Binding-site contacts:
Ligand atom C16 contacts residue ILE162 of chain 1.A at 3.5 Å (hydrophobic).
Ligand atom C15 contacts residue LEU98 of chain 1.A at 3.8 Å (hydrophobic).
Ligand atom C16 contacts residue SER31 of chain 1.A at 3.5 Å.
Ligand atom C7 contacts residue LEU149 of chain 1.A at 3.8 Å (hydrophobic).
Ligand atom C2 contacts residue MET96 of chain 1.A at 3.6 Å (hydrophobic).
Ligand atom C2 contacts residue LYS52 of chain 1.A at 3.6 Å.
Ligand atom C15 contacts residue LEU99 of chain 1.A at 3.4 Å (hydrophobic).
Ligand atom C8 contacts residue ALA50 of chain 1.A at 3.8 Å (hydrophobic).
Ligand atom C9 contacts residue LEU99 of chain 1.A at 3.5 Å (hydrophobic).
Ligand atom C5 contacts residue ILE37 of chain 1.A at 3.6 Å (hydrophobic).
Ligand atom C14 contacts residue ILE162 of chain 1.A at 3.7 Å (hydrophobic).
Ligand atom F1 contacts residue MET96 of chain 1.A at 3.5 Å.
Ligand atom C12 contacts residue ILE37 of chain 1.A at 3.6 Å (hydrophobic).
Ligand atom C3 contacts residue ALA50 of chain 1.A at 3.6 Å (hydrophobic).
Ligand atom C13 contacts residue ILE37 of chain 1.A at 3.8 Å (hydrophobic).
Ligand atom C1 contacts residue MET96 of chain 1.A at 3.3 Å (hydrophobic).
Ligand atom N2 contacts residue ILE162 of chain 1.A at 3.4 Å.
Ligand atom N3 contacts residue ILE162 of chain 1.A at 3.7 Å.
Ligand atom C3 contacts residue MET96 of chain 1.A at 3.6 Å (hydrophobic).
Ligand atom C9 contacts residue GLU97 of chain 1.A at 3.7 Å.
Ligand atom N3 contacts residue ILE37 of chain 1.A at 3.3 Å.
Ligand atom N4 contacts residue LEU99 of chain 1.A at 2.9 Å (h-bond).
Ligand atom C4 contacts residue ILE37 of chain 1.A at 3.6 Å (hydrophobic).
Ligand atom C8 contacts residue MET96 of chain 1.A at 3.6 Å (hydrophobic).
Ligand atom C10 contacts residue LEU99 of chain 1.A at 3.9 Å (hydrophobic).
Ligand atom F1 contacts residue LYS52 of chain 1.A at 3.6 Å.
Ligand atom C6 contacts residue MET96 of chain 1.A at 3.6 Å (hydrophobic).
Ligand atom C1 contacts residue MET94 of chain 1.A at 3.7 Å (hydrophobic).
Ligand atom F1 contacts residue MET94 of chain 1.A at 3.3 Å.
Ligand atom C1 contacts residue LYS52 of chain 1.A at 3.9 Å.
Ligand atom N2 contacts residue ILE37 of chain 1.A at 3.6 Å.
Ligand atom N1 contacts residue LEU99 of chain 1.A at 3.1 Å (h-bond).
Ligand atom N4 contacts residue GLY100 of chain 1.A at 3.1 Å (h-bond).
Ligand atom C11 contacts residue LEU149 of chain 1.A at 3.9 Å (hydrophobic).
Ligand atom N1 contacts residue LEU98 of chain 1.A at 3.9 Å.
Ligand atom N1 contacts residue ALA50 of chain 1.A at 3.5 Å.
Ligand atom C9 contacts residue ALA50 of chain 1.A at 3.4 Å (hydrophobic).
Ligand atom C17 contacts residue LEU149 of chain 1.A at 3.8 Å (hydrophobic).
Ligand atom C4 contacts residue ALA50 of chain 1.A at 3.7 Å (hydrophobic).
Ligand atom C17 contacts residue GLY100 of chain 1.A at 3.2 Å.

A protein and the small-molecule ligand that binds it are described below.
Small molecule (SMILES): CNCc1cc(-c2cn(C)nc2-c2ccc(F)cc2)ccn1

Sequence of chain 1.A:
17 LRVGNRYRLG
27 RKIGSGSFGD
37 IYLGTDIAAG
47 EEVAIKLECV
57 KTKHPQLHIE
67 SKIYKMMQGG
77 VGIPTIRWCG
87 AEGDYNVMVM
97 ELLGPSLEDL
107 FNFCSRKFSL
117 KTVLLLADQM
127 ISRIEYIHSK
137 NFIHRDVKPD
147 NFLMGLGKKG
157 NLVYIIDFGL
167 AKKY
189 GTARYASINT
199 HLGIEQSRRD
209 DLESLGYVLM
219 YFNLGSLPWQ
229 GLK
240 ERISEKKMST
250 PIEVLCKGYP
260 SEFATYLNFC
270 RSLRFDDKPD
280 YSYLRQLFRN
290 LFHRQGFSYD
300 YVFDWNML